Binding-site contacts:
Ligand atom O6 contacts residue ALA568 of chain 1.A at 3.6 Å.
Ligand atom C1 contacts residue ASP484 of chain 1.A at 3.5 Å.
Ligand atom N2 contacts residue ASN550 of chain 1.A at 2.7 Å (h-bond).
Ligand atom N2 contacts residue ASP484 of chain 1.A at 2.8 Å (salt-bridge).
Ligand atom O5 contacts residue ARG576 of chain 1.A at 3.6 Å (salt-bridge).
Ligand atom C4 contacts residue ASN550 of chain 1.A at 4.2 Å.
Ligand atom O7 contacts residue ASN550 of chain 1.A at 3.3 Å (h-bond).
Ligand atom C8 contacts residue HIS548 of chain 1.A at 3.9 Å.
Ligand atom C7 contacts residue ASN550 of chain 1.A at 3.3 Å.
Ligand atom C5 contacts residue ASN550 of chain 1.A at 3.7 Å.
Ligand atom C1 contacts residue ASN550 of chain 1.A at 1.4 Å.
Ligand atom N2 contacts residue HIS548 of chain 1.A at 3.8 Å.
Ligand atom O5 contacts residue ASN550 of chain 1.A at 2.4 Å (h-bond).
Ligand atom O5 contacts residue PHE569 of chain 1.A at 4.3 Å.
Ligand atom C2 contacts residue ASP484 of chain 1.A at 3.5 Å.
Ligand atom C7 contacts residue HIS548 of chain 1.A at 4.2 Å.
Ligand atom C2 contacts residue ASN550 of chain 1.A at 2.3 Å.
Ligand atom C3 contacts residue ASP484 of chain 1.A at 3.5 Å.
Ligand atom O3 contacts residue ASP484 of chain 1.A at 4.1 Å.
Ligand atom C6 contacts residue ALA568 of chain 1.A at 3.6 Å (hydrophobic).
Ligand atom C3 contacts residue ASN550 of chain 1.A at 3.7 Å.
Ligand atom O6 contacts residue PHE569 of chain 1.A at 4.4 Å.
Ligand atom C5 contacts residue ARG576 of chain 1.A at 3.8 Å.
Ligand atom C1 contacts residue ARG576 of chain 1.A at 3.8 Å.
Ligand atom C7 contacts residue ASP484 of chain 1.A at 3.9 Å.
Ligand atom O5 contacts residue ASP484 of chain 1.A at 4.4 Å.
Ligand atom C8 contacts residue ASP484 of chain 1.A at 4.1 Å.
Ligand atom C6 contacts residue ARG576 of chain 1.A at 4.0 Å.

A small-molecule ligand and the protein it binds are described below.
Small molecule (SMILES): CC(=O)N[C@@H]1[C@@H](O)[C@H](O)[C@@H](CO)O[C@H]1O

Sequence of chain 1.A:
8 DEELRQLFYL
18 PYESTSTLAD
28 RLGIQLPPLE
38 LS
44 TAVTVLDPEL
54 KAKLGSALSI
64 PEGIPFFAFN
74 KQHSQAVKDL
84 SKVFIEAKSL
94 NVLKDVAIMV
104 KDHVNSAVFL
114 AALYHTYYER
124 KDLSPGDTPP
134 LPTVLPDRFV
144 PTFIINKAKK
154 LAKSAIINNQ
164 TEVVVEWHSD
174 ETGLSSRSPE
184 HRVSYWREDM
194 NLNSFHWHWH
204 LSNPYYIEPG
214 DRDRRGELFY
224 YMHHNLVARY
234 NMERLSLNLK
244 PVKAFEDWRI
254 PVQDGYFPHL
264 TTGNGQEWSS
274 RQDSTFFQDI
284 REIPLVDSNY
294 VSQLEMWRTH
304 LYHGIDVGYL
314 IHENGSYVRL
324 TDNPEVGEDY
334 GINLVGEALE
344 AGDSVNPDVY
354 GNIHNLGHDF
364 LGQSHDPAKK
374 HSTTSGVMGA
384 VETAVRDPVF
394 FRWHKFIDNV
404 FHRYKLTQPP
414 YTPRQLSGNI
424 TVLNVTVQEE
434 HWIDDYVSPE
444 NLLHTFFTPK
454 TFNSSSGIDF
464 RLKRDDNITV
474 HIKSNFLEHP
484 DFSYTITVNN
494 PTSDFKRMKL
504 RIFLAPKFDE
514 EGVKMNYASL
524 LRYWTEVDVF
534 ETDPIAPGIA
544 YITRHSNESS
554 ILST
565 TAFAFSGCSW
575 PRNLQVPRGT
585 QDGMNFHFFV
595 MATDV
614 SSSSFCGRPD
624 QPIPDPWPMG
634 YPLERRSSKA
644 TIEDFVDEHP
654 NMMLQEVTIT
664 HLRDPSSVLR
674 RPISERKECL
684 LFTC